Sequence of chain 1.H:
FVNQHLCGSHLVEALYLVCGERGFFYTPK

Binding-site contacts:
Ligand atom C2 contacts residue LEU13 of chain 1.A at 4.5 Å (hydrophobic).
Ligand atom C3 contacts residue LEU13 of chain 1.A at 3.8 Å (hydrophobic).
Ligand atom C2 contacts residue TYR14 of chain 1.A at 4.5 Å (hydrophobic).
Ligand atom C7 contacts residue TYR14 of chain 1.A at 3.2 Å (hydrophobic).
Ligand atom C1 contacts residue TYR14 of chain 1.G at 4.0 Å (hydrophobic).
Ligand atom C5 contacts residue LEU13 of chain 1.G at 3.9 Å (hydrophobic).
Ligand atom C6 contacts residue TYR14 of chain 1.G at 3.6 Å (hydrophobic).
Ligand atom C4 contacts residue GLU17 of chain 1.A at 4.5 Å.
Ligand atom O1 contacts residue TYR14 of chain 1.G at 3.8 Å.
Ligand atom O1 contacts residue GLU17 of chain 1.G at 3.9 Å.
Ligand atom C3 contacts residue TYR14 of chain 1.A at 4.2 Å (hydrophobic).
Ligand atom C1 contacts residue LEU13 of chain 1.G at 4.2 Å (hydrophobic).
Ligand atom O1 contacts residue VAL18 of chain 1.H at 4.3 Å.
Ligand atom C4 contacts residue LEU13 of chain 1.A at 4.3 Å (hydrophobic).
Ligand atom C4 contacts residue LEU13 of chain 1.G at 4.5 Å (hydrophobic).
Ligand atom O1 contacts residue LEU13 of chain 1.G at 4.3 Å.
Ligand atom C5 contacts residue TYR14 of chain 1.G at 4.0 Å (hydrophobic).
Ligand atom C7 contacts residue LEU13 of chain 1.A at 3.2 Å (hydrophobic).
Ligand atom C4 contacts residue TYR14 of chain 1.G at 4.4 Å (hydrophobic).
Ligand atom C6 contacts residue LEU13 of chain 1.G at 3.5 Å (hydrophobic).

Sequence of chain 1.G:
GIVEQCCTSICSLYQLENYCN

This small molecule binds to this protein.
Small molecule (SMILES): Cc1cccc(O)c1

Sequence of chain 1.A:
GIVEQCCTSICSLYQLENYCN